Binding-site contacts:
Ligand atom C2 contacts residue ALA240 of chain 1.A at 4.1 Å (hydrophobic).
Ligand atom C2 contacts residue HEM1 of chain 1.B at 2.8 Å.
Ligand atom O3 contacts residue VAL236 of chain 1.A at 3.5 Å.
Ligand atom C21 contacts residue SER58 of chain 1.A at 4.0 Å.
Ligand atom C7 contacts residue VAL236 of chain 1.A at 3.9 Å (hydrophobic).
Ligand atom C23 contacts residue ALA73 of chain 1.A at 3.8 Å (hydrophobic).
Ligand atom C6 contacts residue VAL236 of chain 1.A at 3.6 Å (hydrophobic).
Ligand atom C15 contacts residue GLY90 of chain 1.A at 4.0 Å.
Ligand atom O1 contacts residue ALA240 of chain 1.A at 4.0 Å.
Ligand atom CL1 contacts residue LEU390 of chain 1.A at 3.9 Å.
Ligand atom CL2 contacts residue LEU174 of chain 1.A at 3.8 Å.
Ligand atom C3 contacts residue ALA240 of chain 1.A at 4.0 Å (hydrophobic).
Ligand atom C18 contacts residue THR91 of chain 1.A at 4.1 Å.
Ligand atom C23 contacts residue THR291 of chain 1.A at 4.0 Å.
Ligand atom C14 contacts residue HEM1 of chain 1.B at 4.0 Å.
Ligand atom C17 contacts residue GLY90 of chain 1.A at 3.6 Å.
Ligand atom C11 contacts residue LEU390 of chain 1.A at 3.8 Å (hydrophobic).
Ligand atom C22 contacts residue SER58 of chain 1.A at 4.0 Å.
Ligand atom O3 contacts residue HEM1 of chain 1.B at 4.0 Å.
Ligand atom O4 contacts residue THR291 of chain 1.A at 3.4 Å.
Ligand atom C17 contacts residue HEM1 of chain 1.B at 3.9 Å.
Ligand atom CL1 contacts residue ILE173 of chain 1.A at 3.6 Å.
Ligand atom CL1 contacts residue ALA73 of chain 1.A at 3.3 Å.
Ligand atom C19 contacts residue THR91 of chain 1.A at 3.7 Å.
Ligand atom C22 contacts residue THR291 of chain 1.A at 3.3 Å.
Ligand atom O4 contacts residue PHE71 of chain 1.A at 2.7 Å.
Ligand atom C1 contacts residue HEM1 of chain 1.B at 3.2 Å.
Ligand atom N4 contacts residue THR291 of chain 1.A at 4.0 Å.
Ligand atom C10 contacts residue LEU390 of chain 1.A at 3.6 Å (hydrophobic).
Ligand atom C25 contacts residue THR291 of chain 1.A at 3.8 Å.
Ligand atom C19 contacts residue TYR74 of chain 1.A at 3.8 Å (hydrophobic).
Ligand atom C10 contacts residue LEU239 of chain 1.A at 3.8 Å (hydrophobic).
Ligand atom CL1 contacts residue ARG184 of chain 1.A at 3.8 Å.
Ligand atom C9 contacts residue LEU239 of chain 1.A at 3.8 Å (hydrophobic).
Ligand atom N2 contacts residue HEM1 of chain 1.B at 2.2 Å.
Ligand atom C25 contacts residue PHE71 of chain 1.A at 3.6 Å (hydrophobic).
Ligand atom C26 contacts residue PHE71 of chain 1.A at 3.4 Å (hydrophobic).
Ligand atom C16 contacts residue GLY90 of chain 1.A at 3.4 Å.
Ligand atom C26 contacts residue SER58 of chain 1.A at 3.9 Å.
Ligand atom C21 contacts residue GLY90 of chain 1.A at 3.8 Å.

A protein and the small-molecule ligand that binds it are described below.
Small molecule (SMILES): CC(=O)N1CCN(c2ccc(OC[C@H]3COC(Cn4ccnc4)(c4ccc(Cl)cc4Cl)O3)cc2)CC1

Sequence of chain 1.A:
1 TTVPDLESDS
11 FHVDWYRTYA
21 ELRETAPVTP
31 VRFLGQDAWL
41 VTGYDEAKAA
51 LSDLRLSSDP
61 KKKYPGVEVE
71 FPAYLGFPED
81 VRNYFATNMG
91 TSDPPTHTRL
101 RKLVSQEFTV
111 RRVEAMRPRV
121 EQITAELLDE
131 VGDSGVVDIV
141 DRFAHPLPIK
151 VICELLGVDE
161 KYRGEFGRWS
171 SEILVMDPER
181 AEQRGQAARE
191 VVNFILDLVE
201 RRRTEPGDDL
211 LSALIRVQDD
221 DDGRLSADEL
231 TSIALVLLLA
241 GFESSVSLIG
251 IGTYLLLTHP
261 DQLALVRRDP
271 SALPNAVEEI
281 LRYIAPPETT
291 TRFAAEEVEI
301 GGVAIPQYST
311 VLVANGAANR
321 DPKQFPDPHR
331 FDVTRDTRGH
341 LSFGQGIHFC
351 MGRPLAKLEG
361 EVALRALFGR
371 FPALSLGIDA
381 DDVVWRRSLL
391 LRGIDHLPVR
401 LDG